Sequence of chain 5.A:
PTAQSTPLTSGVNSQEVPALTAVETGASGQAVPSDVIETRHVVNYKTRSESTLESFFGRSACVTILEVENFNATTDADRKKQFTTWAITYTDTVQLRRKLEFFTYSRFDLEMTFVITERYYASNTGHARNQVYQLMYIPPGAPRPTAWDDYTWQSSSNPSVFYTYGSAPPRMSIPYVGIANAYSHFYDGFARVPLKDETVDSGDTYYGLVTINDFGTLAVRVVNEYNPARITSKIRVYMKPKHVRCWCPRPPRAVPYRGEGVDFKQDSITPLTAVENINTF

The small molecule below binds the protein below.
Small molecule (SMILES): CC(=O)N[C@H]1[C@H]([C@H](O)[C@H](O)CO)O[C@@](O)(C(=O)O)C[C@@H]1O

Binding-site contacts:
Ligand atom C6 contacts residue TYR145 of chain 5.A at 3.4 Å (hydrophobic).
Ligand atom C1 contacts residue SER147 of chain 5.A at 3.6 Å.
Ligand atom C8 contacts residue ALA146 of chain 5.A at 4.5 Å (hydrophobic).
Ligand atom C9 contacts residue TYR145 of chain 5.A at 4.4 Å (hydrophobic).
Ligand atom O1B contacts residue ALA146 of chain 5.A at 4.3 Å.
Ligand atom C7 contacts residue TYR145 of chain 5.A at 3.9 Å (hydrophobic).
Ligand atom O1B contacts residue SER147 of chain 5.A at 2.7 Å (h-bond).
Ligand atom N5 contacts residue TYR145 of chain 5.A at 2.6 Å (h-bond).
Ligand atom C11 contacts residue ARG143 of chain 5.A at 4.0 Å.
Ligand atom O4 contacts residue TYR145 of chain 5.A at 4.2 Å.
Ligand atom O1A contacts residue ALA146 of chain 5.A at 3.2 Å.
Ligand atom O1A contacts residue ASN148 of chain 5.A at 4.3 Å.
Ligand atom C6 contacts residue ALA146 of chain 5.A at 4.3 Å (hydrophobic).
Ligand atom O8 contacts residue ALA146 of chain 5.A at 3.3 Å.
Ligand atom C1 contacts residue ALA146 of chain 5.A at 4.0 Å (hydrophobic).
Ligand atom C5 contacts residue TYR145 of chain 5.A at 3.3 Å (hydrophobic).
Ligand atom C4 contacts residue TYR145 of chain 5.A at 3.6 Å (hydrophobic).
Ligand atom C11 contacts residue TYR145 of chain 5.A at 3.7 Å (hydrophobic).
Ligand atom O1A contacts residue SER147 of chain 5.A at 3.1 Å (h-bond).
Ligand atom C10 contacts residue TYR145 of chain 5.A at 3.6 Å (hydrophobic).